A protein and the small-molecule ligand that binds it are described below.
Small molecule (SMILES): C[C@@H](NC(=O)[C@@H](C)NC(=O)CCCC[C@H](NC(=O)C[NH3+])C(=O)[O-])C(=O)O

Sequence of chain 1.A:
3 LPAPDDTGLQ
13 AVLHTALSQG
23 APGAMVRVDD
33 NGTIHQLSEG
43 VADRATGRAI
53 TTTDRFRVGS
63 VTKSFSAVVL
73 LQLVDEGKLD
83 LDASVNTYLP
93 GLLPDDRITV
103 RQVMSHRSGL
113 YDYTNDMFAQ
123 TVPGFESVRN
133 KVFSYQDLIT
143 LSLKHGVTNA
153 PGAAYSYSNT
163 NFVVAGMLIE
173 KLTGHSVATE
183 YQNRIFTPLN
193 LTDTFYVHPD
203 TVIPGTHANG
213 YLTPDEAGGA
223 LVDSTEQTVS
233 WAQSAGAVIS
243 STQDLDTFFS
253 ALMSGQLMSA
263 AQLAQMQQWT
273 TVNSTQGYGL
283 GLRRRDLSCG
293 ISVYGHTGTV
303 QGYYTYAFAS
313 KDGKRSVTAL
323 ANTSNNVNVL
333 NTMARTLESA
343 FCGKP

Binding-site contacts:
Ligand atom O7 contacts residue ASN327 of chain 1.A at 2.9 Å (h-bond).
Ligand atom C14 contacts residue THR123 of chain 1.A at 3.5 Å.
Ligand atom N4 contacts residue THR123 of chain 1.A at 2.8 Å (h-bond).
Ligand atom C6 contacts residue THR301 of chain 1.A at 3.6 Å.
Ligand atom O2 contacts residue GLY300 of chain 1.A at 3.5 Å.
Ligand atom O6 contacts residue SER326 of chain 1.A at 2.5 Å (h-bond).
Ligand atom O1 contacts residue ASN161 of chain 1.A at 2.8 Å (h-bond).
Ligand atom C13 contacts residue SER326 of chain 1.A at 3.4 Å.
Ligand atom O2 contacts residue GLY61 of chain 1.A at 3.6 Å.
Ligand atom C7 contacts residue SER62 of chain 1.A at 2.9 Å.
Ligand atom O5 contacts residue PHE120 of chain 1.A at 3.5 Å.
Ligand atom C7 contacts residue THR301 of chain 1.A at 3.6 Å.
Ligand atom O2 contacts residue SER62 of chain 1.A at 2.7 Å (h-bond).
Ligand atom O4 contacts residue HIS298 of chain 1.A at 3.1 Å.
Ligand atom C6 contacts residue TYR159 of chain 1.A at 3.5 Å (hydrophobic).
Ligand atom O3 contacts residue ARG285 of chain 1.A at 2.9 Å (salt-bridge).
Ligand atom C9 contacts residue SER62 of chain 1.A at 3.7 Å.
Ligand atom O7 contacts residue SER326 of chain 1.A at 3.6 Å (h-bond).
Ligand atom C15 contacts residue PHE120 of chain 1.A at 3.6 Å (hydrophobic).
Ligand atom O4 contacts residue ARG285 of chain 1.A at 2.9 Å (salt-bridge).
Ligand atom C15 contacts residue THR123 of chain 1.A at 3.4 Å.
Ligand atom C2 contacts residue PHE120 of chain 1.A at 3.5 Å (hydrophobic).
Ligand atom C1 contacts residue TRP233 of chain 1.A at 3.6 Å (hydrophobic).
Ligand atom O2 contacts residue THR301 of chain 1.A at 2.8 Å (h-bond).
Ligand atom N1 contacts residue THR301 of chain 1.A at 2.9 Å (h-bond).
Ligand atom O5 contacts residue THR123 of chain 1.A at 3.2 Å (h-bond).
Ligand atom C5 contacts residue ASN161 of chain 1.A at 3.7 Å.
Ligand atom C8 contacts residue ALA237 of chain 1.A at 3.7 Å (hydrophobic).
Ligand atom N2 contacts residue SER62 of chain 1.A at 3.2 Å (h-bond).
Ligand atom C8 contacts residue SER62 of chain 1.A at 3.2 Å.
Ligand atom C12 contacts residue ARG285 of chain 1.A at 3.5 Å.
Ligand atom O4 contacts residue THR299 of chain 1.A at 2.8 Å (h-bond).
Ligand atom C7 contacts residue TYR159 of chain 1.A at 3.7 Å (hydrophobic).
Ligand atom C11 contacts residue THR301 of chain 1.A at 3.7 Å.
Ligand atom N2 contacts residue TYR159 of chain 1.A at 3.2 Å (h-bond).
Ligand atom O6 contacts residue GLN303 of chain 1.A at 3.4 Å.
Ligand atom N4 contacts residue PHE120 of chain 1.A at 2.6 Å (h-bond).
Ligand atom O3 contacts residue TYR159 of chain 1.A at 2.9 Å.
Ligand atom C6 contacts residue SER62 of chain 1.A at 3.2 Å.
Ligand atom O6 contacts residue LEU214 of chain 1.A at 3.5 Å.